Sequence of chain 3.A:
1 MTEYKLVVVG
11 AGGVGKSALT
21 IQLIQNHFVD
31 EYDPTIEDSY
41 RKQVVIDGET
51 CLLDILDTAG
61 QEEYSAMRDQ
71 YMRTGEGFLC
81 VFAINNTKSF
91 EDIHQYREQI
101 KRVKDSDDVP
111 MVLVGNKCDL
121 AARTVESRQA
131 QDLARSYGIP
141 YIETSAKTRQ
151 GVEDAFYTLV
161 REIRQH

This protein binds this small molecule.
Small molecule (SMILES): Nc1nc2c(ncn2[C@@H]2O[C@H](CO[P](=O)(O)O[P](=O)(O)NP(=O)(O)O)[C@@H](O)[C@H]2O)c(=O)[nH]1

Binding-site contacts:
Ligand atom O1A contacts residue ALA18 of chain 3.A at 2.8 Å (h-bond).
Ligand atom C6 contacts residue LYS117 of chain 3.A at 3.5 Å.
Ligand atom O1B contacts residue GLY15 of chain 3.A at 3.0 Å (h-bond).
Ligand atom O6 contacts residue ALA146 of chain 3.A at 2.8 Å (h-bond).
Ligand atom N2 contacts residue ASP119 of chain 3.A at 2.9 Å (salt-bridge).
Ligand atom PB contacts residue MG1 of chain 3.D at 3.2 Å.
Ligand atom O2' contacts residue VAL29 of chain 3.A at 2.7 Å (h-bond).
Ligand atom N7 contacts residue ASN116 of chain 3.A at 3.1 Å (h-bond).
Ligand atom O1A contacts residue SER17 of chain 3.A at 3.3 Å (h-bond).
Ligand atom O2B contacts residue SER17 of chain 3.A at 2.9 Å (h-bond).
Ligand atom O2G contacts residue THR35 of chain 3.A at 2.9 Å (h-bond).
Ligand atom N1 contacts residue ASP119 of chain 3.A at 2.8 Å (salt-bridge).
Ligand atom O4' contacts residue LYS117 of chain 3.A at 3.2 Å (salt-bridge).
Ligand atom N3B contacts residue TYR32 of chain 3.A at 3.5 Å.
Ligand atom O1G contacts residue PRO34 of chain 3.A at 3.4 Å.
Ligand atom O3G contacts residue GLY12 of chain 3.A at 3.4 Å.
Ligand atom PG contacts residue MG1 of chain 3.D at 3.2 Å.
Ligand atom O6 contacts residue SER145 of chain 3.A at 3.4 Å.
Ligand atom O6 contacts residue ASP119 of chain 3.A at 3.5 Å (salt-bridge).
Ligand atom O6 contacts residue LYS117 of chain 3.A at 3.3 Å.
Ligand atom O1G contacts residue TYR32 of chain 3.A at 2.7 Å (h-bond).
Ligand atom O1B contacts residue GLY13 of chain 3.A at 3.5 Å (h-bond).
Ligand atom O2A contacts residue TYR32 of chain 3.A at 3.5 Å.
Ligand atom O6 contacts residue LYS147 of chain 3.A at 3.5 Å (salt-bridge).
Ligand atom O2' contacts residue PHE28 of chain 3.A at 3.2 Å.
Ligand atom O2B contacts residue LYS16 of chain 3.A at 3.5 Å (salt-bridge).
Ligand atom O1A contacts residue GLY15 of chain 3.A at 3.2 Å.
Ligand atom O2G contacts residue MG1 of chain 3.D at 2.1 Å.
Ligand atom O3' contacts residue ASP30 of chain 3.A at 2.9 Å (salt-bridge).
Ligand atom O2B contacts residue MG1 of chain 3.D at 2.1 Å.
Ligand atom O6 contacts residue ASN116 of chain 3.A at 3.3 Å (h-bond).
Ligand atom O3A contacts residue GLY15 of chain 3.A at 3.2 Å (h-bond).
Ligand atom O3G contacts residue LYS16 of chain 3.A at 2.6 Å (salt-bridge).
Ligand atom O1B contacts residue LYS16 of chain 3.A at 2.8 Å (salt-bridge).
Ligand atom O2' contacts residue ASP30 of chain 3.A at 3.1 Å (salt-bridge).
Ligand atom N3B contacts residue MG1 of chain 3.D at 3.3 Å.
Ligand atom C2' contacts residue VAL29 of chain 3.A at 3.5 Å (hydrophobic).
Ligand atom O1B contacts residue VAL14 of chain 3.A at 3.2 Å (h-bond).
Ligand atom O3G contacts residue GLY60 of chain 3.A at 2.8 Å (h-bond).
Ligand atom N3B contacts residue GLY13 of chain 3.A at 3.1 Å (h-bond).